Binding-site contacts:
Ligand atom C3 contacts residue SER174 of chain 1.A at 3.5 Å.
Ligand atom C contacts residue TYR8 of chain 1.A at 3.7 Å (hydrophobic).
Ligand atom C1 contacts residue SER174 of chain 1.A at 3.7 Å.
Ligand atom S1 contacts residue LEU178 of chain 1.A at 4.4 Å.
Ligand atom S1 contacts residue ARG224 of chain 1.A at 4.0 Å.
Ligand atom N contacts residue SER174 of chain 1.A at 2.9 Å (h-bond).
Ligand atom C6 contacts residue ARG224 of chain 1.A at 3.7 Å.
Ligand atom C7 contacts residue ARG224 of chain 1.A at 3.6 Å.
Ligand atom C9 contacts residue ARG224 of chain 1.A at 3.9 Å.
Ligand atom N2 contacts residue ARG224 of chain 1.A at 3.0 Å (salt-bridge).
Ligand atom C1 contacts residue TYR8 of chain 1.A at 3.9 Å (hydrophobic).
Ligand atom N contacts residue TYR8 of chain 1.A at 4.2 Å.
Ligand atom C2 contacts residue SER174 of chain 1.A at 3.8 Å.
Ligand atom C contacts residue SER174 of chain 1.A at 3.5 Å.
Ligand atom C1 contacts residue THR177 of chain 1.A at 3.8 Å.

This protein binds this small molecule.
Small molecule (SMILES): CN(C)CCn1c(=S)[nH]c2ccsc2c1=O

Sequence of chain 1.A:
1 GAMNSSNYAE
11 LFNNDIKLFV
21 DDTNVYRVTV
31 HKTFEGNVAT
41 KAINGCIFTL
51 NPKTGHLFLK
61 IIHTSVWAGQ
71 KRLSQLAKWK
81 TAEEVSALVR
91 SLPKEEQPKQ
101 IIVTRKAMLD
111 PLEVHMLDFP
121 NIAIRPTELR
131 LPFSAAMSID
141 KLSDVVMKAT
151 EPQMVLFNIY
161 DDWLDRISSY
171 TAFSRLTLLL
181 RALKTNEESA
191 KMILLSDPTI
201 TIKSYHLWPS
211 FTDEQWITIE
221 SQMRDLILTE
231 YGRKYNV